Sequence of chain 1.A:
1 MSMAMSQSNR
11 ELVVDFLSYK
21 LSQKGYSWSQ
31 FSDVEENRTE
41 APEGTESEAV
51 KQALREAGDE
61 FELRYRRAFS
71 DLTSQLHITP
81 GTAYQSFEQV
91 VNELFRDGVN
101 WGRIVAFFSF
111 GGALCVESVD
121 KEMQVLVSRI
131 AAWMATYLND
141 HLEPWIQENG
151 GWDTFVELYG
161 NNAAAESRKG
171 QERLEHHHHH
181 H

Binding-site contacts:
Ligand atom C47 contacts residue ALA106 of chain 1.A at 3.3 Å (hydrophobic).
Ligand atom C6 contacts residue GLN75 of chain 1.A at 3.2 Å.
Ligand atom C3 contacts residue GLU93 of chain 1.A at 3.0 Å.
Ligand atom C15 contacts residue ARG103 of chain 1.A at 3.5 Å.
Ligand atom O38 contacts residue GLY102 of chain 1.A at 3.5 Å (h-bond).
Ligand atom C17 contacts residue ALA68 of chain 1.A at 3.5 Å (hydrophobic).
Ligand atom C46 contacts residue GLY102 of chain 1.A at 3.5 Å.
Ligand atom C15 contacts residue LEU94 of chain 1.A at 3.1 Å (hydrophobic).
Ligand atom C20 contacts residue ARG103 of chain 1.A at 3.1 Å.
Ligand atom C48 contacts residue VAL105 of chain 1.A at 3.6 Å (hydrophobic).
Ligand atom C32 contacts residue GLY102 of chain 1.A at 3.2 Å.
Ligand atom C10 contacts residue LEU94 of chain 1.A at 3.6 Å (hydrophobic).
Ligand atom C47 contacts residue GLY102 of chain 1.A at 2.9 Å.
Ligand atom O30 contacts residue ASN100 of chain 1.A at 2.8 Å (h-bond).
Ligand atom S11 contacts residue LEU72 of chain 1.A at 3.0 Å.
Ligand atom C46 contacts residue ALA106 of chain 1.A at 3.5 Å (hydrophobic).
Ligand atom N40 contacts residue TYR159 of chain 1.A at 3.2 Å.
Ligand atom C1 contacts residue VAL90 of chain 1.A at 3.5 Å (hydrophobic).
Ligand atom C23 contacts residue TYR65 of chain 1.A at 3.0 Å (hydrophobic).
Ligand atom N14 contacts residue LEU94 of chain 1.A at 3.2 Å.
Ligand atom C2 contacts residue GLU93 of chain 1.A at 3.1 Å.
Ligand atom N37 contacts residue TYR159 of chain 1.A at 3.0 Å.
Ligand atom C42 contacts residue GLU60 of chain 1.A at 3.0 Å.
Ligand atom C34 contacts residue TYR159 of chain 1.A at 3.1 Å (hydrophobic).
Ligand atom C13 contacts residue LEU94 of chain 1.A at 3.1 Å (hydrophobic).
Ligand atom O30 contacts residue GLY102 of chain 1.A at 3.4 Å.
Ligand atom O29 contacts residue TYR65 of chain 1.A at 3.1 Å.
Ligand atom C5 contacts residue LEU72 of chain 1.A at 3.3 Å (hydrophobic).
Ligand atom C45 contacts residue TYR65 of chain 1.A at 3.3 Å (hydrophobic).
Ligand atom C18 contacts residue ALA68 of chain 1.A at 3.2 Å (hydrophobic).
Ligand atom C33 contacts residue TYR159 of chain 1.A at 3.2 Å (hydrophobic).
Ligand atom C6 contacts residue VAL90 of chain 1.A at 3.5 Å (hydrophobic).
Ligand atom O39 contacts residue TYR159 of chain 1.A at 3.0 Å.
Ligand atom S43 contacts residue ARG64 of chain 1.A at 3.2 Å.
Ligand atom O38 contacts residue PHE155 of chain 1.A at 3.4 Å.
Ligand atom C9 contacts residue LEU94 of chain 1.A at 3.3 Å (hydrophobic).
Ligand atom C46 contacts residue PHE61 of chain 1.A at 3.5 Å (hydrophobic).
Ligand atom N26 contacts residue GLY102 of chain 1.A at 3.5 Å.
Ligand atom N26 contacts residue ASN100 of chain 1.A at 3.5 Å (h-bond).
Ligand atom C1 contacts residue GLN75 of chain 1.A at 3.3 Å.

This protein binds this small molecule.
Small molecule (SMILES): O=C(NS(=O)(=O)c1ccc(NCCSc2ccccc2)c([N+](=O)[O-])c1)c1ccc(-c2ccc3sc(CCc4ccccc4)nc3c2)cc1